The protein below binds the small molecule below.
Small molecule (SMILES): CSC[C@H]1O[C@@H](n2cnc3c(N)ncnc32)[C@H](O)[C@@H]1O

Binding-site contacts:
Ligand atom N1 contacts residue ASP163 of chain 1.B at 3.7 Å.
Ligand atom S5' contacts residue GLU111 of chain 1.B at 3.4 Å (salt-bridge).
Ligand atom O4' contacts residue ASP184 of chain 1.B at 3.7 Å.
Ligand atom C5' contacts residue ASP184 of chain 1.B at 3.2 Å.
Ligand atom N7 contacts residue ALA194 of chain 1.B at 3.7 Å.
Ligand atom O3' contacts residue GLY110 of chain 1.B at 3.7 Å.
Ligand atom C8 contacts residue THR186 of chain 1.B at 3.3 Å.
Ligand atom C4 contacts residue LEU185 of chain 1.B at 3.5 Å (hydrophobic).
Ligand atom O2' contacts residue ILE132 of chain 1.B at 3.6 Å.
Ligand atom O4' contacts residue LEU185 of chain 1.B at 3.5 Å.
Ligand atom C4' contacts residue ASP184 of chain 1.B at 3.7 Å.
Ligand atom C5 contacts residue LEU185 of chain 1.B at 3.7 Å (hydrophobic).
Ligand atom C5' contacts residue SPD1 of chain 1.P at 3.3 Å.
Ligand atom N1 contacts residue GLY164 of chain 1.B at 3.0 Å (h-bond).
Ligand atom C3' contacts residue LEU72 of chain 1.B at 3.7 Å (hydrophobic).
Ligand atom S5' contacts residue ASP184 of chain 1.B at 3.5 Å (salt-bridge).
Ligand atom C8 contacts residue ILE193 of chain 1.B at 3.5 Å (hydrophobic).
Ligand atom C1' contacts residue ASP131 of chain 1.B at 3.5 Å.
Ligand atom N7 contacts residue ILE193 of chain 1.B at 3.6 Å (h-bond).
Ligand atom C5' contacts residue LEU185 of chain 1.B at 3.6 Å (hydrophobic).
Ligand atom N6 contacts residue ASP163 of chain 1.B at 3.1 Å (salt-bridge).
Ligand atom C4 contacts residue ILE132 of chain 1.B at 3.6 Å (hydrophobic).
Ligand atom C3' contacts residue ASP131 of chain 1.B at 3.5 Å.
Ligand atom S5' contacts residue SPD1 of chain 1.P at 3.3 Å (h-bond).
Ligand atom N6 contacts residue LEU197 of chain 1.B at 3.5 Å.
Ligand atom C5 contacts residue ILE132 of chain 1.B at 3.7 Å (hydrophobic).
Ligand atom C2 contacts residue GLY164 of chain 1.B at 3.5 Å.
Ligand atom N6 contacts residue ILE193 of chain 1.B at 2.8 Å (h-bond).
Ligand atom O3' contacts residue ASP131 of chain 1.B at 2.6 Å (salt-bridge).
Ligand atom O2' contacts residue GLN56 of chain 1.B at 3.1 Å (h-bond).
Ligand atom O2' contacts residue ASP133 of chain 1.B at 3.6 Å.
Ligand atom C2 contacts residue ILE132 of chain 1.B at 3.5 Å (hydrophobic).
Ligand atom N3 contacts residue ILE132 of chain 1.B at 3.2 Å (h-bond).
Ligand atom C2' contacts residue ASP131 of chain 1.B at 3.6 Å.
Ligand atom C4' contacts residue ASP131 of chain 1.B at 3.6 Å.
Ligand atom C5' contacts residue THR186 of chain 1.B at 3.6 Å.
Ligand atom O3' contacts residue VAL136 of chain 1.B at 3.4 Å.
Ligand atom O2' contacts residue ASP131 of chain 1.B at 2.6 Å (salt-bridge).
Ligand atom CS contacts residue GLU111 of chain 1.B at 3.4 Å.
Ligand atom O4' contacts residue THR186 of chain 1.B at 3.5 Å (h-bond).

Sequence of chain 1.B:
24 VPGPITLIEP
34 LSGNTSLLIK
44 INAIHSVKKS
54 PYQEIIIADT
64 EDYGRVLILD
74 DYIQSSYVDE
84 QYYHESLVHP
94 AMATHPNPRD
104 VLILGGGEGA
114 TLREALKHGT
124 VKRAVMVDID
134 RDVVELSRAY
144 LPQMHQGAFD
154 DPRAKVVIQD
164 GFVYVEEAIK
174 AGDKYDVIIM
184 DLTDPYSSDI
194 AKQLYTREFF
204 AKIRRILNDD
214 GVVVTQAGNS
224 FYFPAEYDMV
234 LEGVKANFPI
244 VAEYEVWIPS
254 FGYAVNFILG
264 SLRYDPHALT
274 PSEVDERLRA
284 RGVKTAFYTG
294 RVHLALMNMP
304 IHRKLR